Sequence of chain 2.D:
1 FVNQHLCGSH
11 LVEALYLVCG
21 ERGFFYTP

Sequence of chain 1.C:
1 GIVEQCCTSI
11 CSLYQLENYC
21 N

A protein and the small-molecule ligand that binds it are described below.
Small molecule (SMILES): NC(=O)c1ccc(O)cc1

Sequence of chain 1.D:
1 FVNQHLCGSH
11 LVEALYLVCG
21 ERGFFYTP

Binding-site contacts:
Ligand atom C3 contacts residue HIS5 of chain 2.D at 3.9 Å.
Ligand atom C5 contacts residue HIS5 of chain 2.D at 3.7 Å.
Ligand atom C1' contacts residue HBD1 of chain 1.I at 3.6 Å.
Ligand atom O1' contacts residue ALA14 of chain 1.D at 4.1 Å.
Ligand atom C5 contacts residue LEU16 of chain 1.C at 4.4 Å (hydrophobic).
Ligand atom C6 contacts residue HIS5 of chain 2.D at 3.5 Å.
Ligand atom C2 contacts residue LEU6 of chain 2.D at 4.1 Å (hydrophobic).
Ligand atom C3 contacts residue LEU11 of chain 1.D at 3.7 Å (hydrophobic).
Ligand atom C2 contacts residue HIS5 of chain 2.D at 4.0 Å.
Ligand atom C2 contacts residue LEU11 of chain 1.D at 4.1 Å (hydrophobic).
Ligand atom C1' contacts residue ALA14 of chain 1.D at 4.2 Å (hydrophobic).
Ligand atom C5 contacts residue CYS11 of chain 1.C at 3.3 Å (hydrophobic).
Ligand atom C3 contacts residue LEU6 of chain 2.D at 4.3 Å (hydrophobic).
Ligand atom O4 contacts residue ILE10 of chain 1.C at 3.6 Å.
Ligand atom N1' contacts residue HBD1 of chain 1.I at 3.9 Å.
Ligand atom C1 contacts residue HIS5 of chain 2.D at 3.8 Å.
Ligand atom C4 contacts residue CYS11 of chain 1.C at 3.8 Å (hydrophobic).
Ligand atom C6 contacts residue LEU16 of chain 1.C at 4.4 Å (hydrophobic).
Ligand atom C4 contacts residue HIS5 of chain 2.D at 3.9 Å.
Ligand atom C1' contacts residue HIS5 of chain 2.D at 4.4 Å.
Ligand atom O4 contacts residue CYS6 of chain 1.C at 2.7 Å (h-bond).
Ligand atom O1' contacts residue HBD1 of chain 1.I at 2.5 Å (h-bond).
Ligand atom C3 contacts residue CYS6 of chain 1.C at 3.5 Å (hydrophobic).
Ligand atom C4 contacts residue CYS6 of chain 1.C at 3.6 Å (hydrophobic).
Ligand atom N1' contacts residue HIS5 of chain 2.D at 4.4 Å.
Ligand atom O1' contacts residue HIS10 of chain 1.D at 3.6 Å.
Ligand atom N1' contacts residue ALA14 of chain 1.D at 4.5 Å.
Ligand atom O4 contacts residue SER9 of chain 1.C at 3.6 Å (h-bond).
Ligand atom C4 contacts residue LEU11 of chain 1.D at 4.3 Å (hydrophobic).
Ligand atom C2 contacts residue HIS10 of chain 1.D at 4.3 Å.
Ligand atom O4 contacts residue CYS11 of chain 1.C at 2.9 Å (h-bond).
Ligand atom C6 contacts residue CYS11 of chain 1.C at 4.1 Å (hydrophobic).